Sequence of chain 1.A:
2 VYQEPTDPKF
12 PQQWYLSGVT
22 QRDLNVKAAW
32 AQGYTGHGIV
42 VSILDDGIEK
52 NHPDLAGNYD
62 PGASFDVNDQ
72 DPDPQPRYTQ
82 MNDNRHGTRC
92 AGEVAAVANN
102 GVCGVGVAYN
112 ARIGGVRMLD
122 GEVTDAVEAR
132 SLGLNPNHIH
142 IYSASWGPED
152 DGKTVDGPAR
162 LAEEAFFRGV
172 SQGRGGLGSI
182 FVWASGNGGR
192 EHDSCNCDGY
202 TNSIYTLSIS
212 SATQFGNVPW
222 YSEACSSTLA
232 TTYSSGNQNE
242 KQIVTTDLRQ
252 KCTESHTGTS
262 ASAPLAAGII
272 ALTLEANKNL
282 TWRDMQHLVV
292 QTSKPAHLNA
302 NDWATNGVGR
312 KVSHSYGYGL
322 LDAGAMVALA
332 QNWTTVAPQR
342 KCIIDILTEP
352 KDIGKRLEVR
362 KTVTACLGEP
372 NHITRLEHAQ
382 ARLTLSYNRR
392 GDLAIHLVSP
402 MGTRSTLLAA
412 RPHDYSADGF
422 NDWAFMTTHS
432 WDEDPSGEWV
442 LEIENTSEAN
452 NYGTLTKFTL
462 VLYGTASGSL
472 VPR

Binding-site contacts:
Ligand atom C23 contacts residue ASP121 of chain 1.A at 3.8 Å.
Ligand atom C13 contacts residue GLU123 of chain 1.A at 3.3 Å.
Ligand atom C4 contacts residue GLY122 of chain 1.A at 3.4 Å.
Ligand atom N8 contacts residue ARG78 of chain 1.A at 4.2 Å.
Ligand atom C25 contacts residue ASN85 of chain 1.A at 3.6 Å.
Ligand atom C14 contacts residue GLU123 of chain 1.A at 3.7 Å.
Ligand atom C16 contacts residue GLU123 of chain 1.A at 4.1 Å.
Ligand atom N10 contacts residue ASN85 of chain 1.A at 2.9 Å (h-bond).
Ligand atom N10 contacts residue ASP84 of chain 1.A at 3.4 Å (salt-bridge).
Ligand atom C12 contacts residue GLU123 of chain 1.A at 3.2 Å.
Ligand atom O1 contacts residue GLY122 of chain 1.A at 3.2 Å.
Ligand atom N1 contacts residue ARG118 of chain 1.A at 4.0 Å.
Ligand atom C8 contacts residue GLY122 of chain 1.A at 4.1 Å.
Ligand atom N10 contacts residue ASP47 of chain 1.A at 4.2 Å.
Ligand atom N9 contacts residue 1N1 of chain 1.K at 3.1 Å (h-bond).
Ligand atom C23 contacts residue ARG78 of chain 1.A at 3.7 Å.
Ligand atom C26 contacts residue 1N1 of chain 1.K at 4.2 Å.
Ligand atom N3 contacts residue ARG78 of chain 1.A at 4.2 Å.
Ligand atom C4 contacts residue ARG78 of chain 1.A at 4.2 Å.
Ligand atom C6 contacts residue GLY122 of chain 1.A at 4.2 Å.
Ligand atom N2 contacts residue ARG78 of chain 1.A at 3.6 Å.
Ligand atom C9 contacts residue GLU123 of chain 1.A at 3.5 Å.
Ligand atom C3 contacts residue ARG78 of chain 1.A at 3.5 Å.
Ligand atom C17 contacts residue GLU123 of chain 1.A at 4.0 Å.
Ligand atom C26 contacts residue ASP121 of chain 1.A at 4.2 Å.
Ligand atom C5 contacts residue GLY122 of chain 1.A at 3.4 Å.
Ligand atom O2 contacts residue GLU123 of chain 1.A at 3.6 Å.
Ligand atom N10 contacts residue 1N1 of chain 1.K at 4.1 Å.
Ligand atom C26 contacts residue LEU120 of chain 1.A at 3.6 Å (hydrophobic).
Ligand atom C4 contacts residue ASP121 of chain 1.A at 3.5 Å.
Ligand atom O1 contacts residue GLU123 of chain 1.A at 4.0 Å.
Ligand atom N1 contacts residue ARG78 of chain 1.A at 3.5 Å (salt-bridge).
Ligand atom C24 contacts residue ASP121 of chain 1.A at 3.5 Å.
Ligand atom C3 contacts residue ASP121 of chain 1.A at 3.4 Å.
Ligand atom N1 contacts residue ASP121 of chain 1.A at 4.2 Å.
Ligand atom C1 contacts residue ARG78 of chain 1.A at 3.7 Å.
Ligand atom N8 contacts residue ASP121 of chain 1.A at 3.2 Å (salt-bridge).
Ligand atom C11 contacts residue GLU123 of chain 1.A at 3.6 Å.
Ligand atom C9 contacts residue GLY122 of chain 1.A at 3.6 Å.
Ligand atom N8 contacts residue ASN85 of chain 1.A at 3.5 Å (h-bond).

The small molecule below binds the protein below.
Small molecule (SMILES): [H]/N=C(/N)Nc1ccc(N[C@H]2C[C@@H](N/C(N)=N/[H])[C@H](Oc3ccc(N/C(N)=N/[H])cc3)C[C@@H]2Oc2ccc(N/C(N)=N\[H])cc2)cc1